Binding-site contacts:
Ligand atom C3 contacts residue ASN103 of chain 1.F at 3.3 Å.
Ligand atom O3 contacts residue ASP110 of chain 1.F at 3.4 Å (salt-bridge).
Ligand atom C6 contacts residue ARG140 of chain 1.F at 4.4 Å.
Ligand atom C2 contacts residue ASN103 of chain 1.F at 3.6 Å.
Ligand atom C6 contacts residue ARG113 of chain 1.F at 3.5 Å.
Ligand atom O3 contacts residue ASN103 of chain 1.F at 2.4 Å (h-bond).
Ligand atom C4 contacts residue ASN103 of chain 1.F at 3.8 Å.
Ligand atom O4 contacts residue ASP110 of chain 1.F at 4.2 Å.
Ligand atom O5 contacts residue ASN103 of chain 1.F at 2.9 Å (h-bond).
Ligand atom C2 contacts residue ASP110 of chain 1.F at 3.4 Å.
Ligand atom C6 contacts residue ASP110 of chain 1.F at 4.3 Å.
Ligand atom C3 contacts residue ASP110 of chain 1.F at 3.8 Å.
Ligand atom O6 contacts residue ARG140 of chain 1.F at 3.4 Å (salt-bridge).
Ligand atom O7 contacts residue ASP110 of chain 1.F at 3.2 Å (salt-bridge).
Ligand atom N2 contacts residue ASP110 of chain 1.F at 4.5 Å.
Ligand atom O6 contacts residue ASN103 of chain 1.F at 2.4 Å (h-bond).
Ligand atom C6 contacts residue ASN103 of chain 1.F at 3.3 Å.
Ligand atom C7 contacts residue ASP110 of chain 1.F at 4.3 Å.
Ligand atom O3 contacts residue ILE108 of chain 1.F at 3.4 Å.
Ligand atom C4 contacts residue ASP110 of chain 1.F at 3.4 Å.
Ligand atom C1 contacts residue ASP110 of chain 1.F at 3.9 Å.
Ligand atom C5 contacts residue ASP110 of chain 1.F at 3.9 Å.
Ligand atom C1 contacts residue ASN103 of chain 1.F at 3.6 Å.
Ligand atom O6 contacts residue ASP110 of chain 1.F at 4.3 Å.
Ligand atom O5 contacts residue ASP110 of chain 1.F at 3.5 Å (salt-bridge).
Ligand atom C3 contacts residue ILE108 of chain 1.F at 4.0 Å (hydrophobic).
Ligand atom C5 contacts residue ASN103 of chain 1.F at 3.5 Å.
Ligand atom O6 contacts residue ARG113 of chain 1.F at 3.3 Å.

Sequence of chain 1.F:
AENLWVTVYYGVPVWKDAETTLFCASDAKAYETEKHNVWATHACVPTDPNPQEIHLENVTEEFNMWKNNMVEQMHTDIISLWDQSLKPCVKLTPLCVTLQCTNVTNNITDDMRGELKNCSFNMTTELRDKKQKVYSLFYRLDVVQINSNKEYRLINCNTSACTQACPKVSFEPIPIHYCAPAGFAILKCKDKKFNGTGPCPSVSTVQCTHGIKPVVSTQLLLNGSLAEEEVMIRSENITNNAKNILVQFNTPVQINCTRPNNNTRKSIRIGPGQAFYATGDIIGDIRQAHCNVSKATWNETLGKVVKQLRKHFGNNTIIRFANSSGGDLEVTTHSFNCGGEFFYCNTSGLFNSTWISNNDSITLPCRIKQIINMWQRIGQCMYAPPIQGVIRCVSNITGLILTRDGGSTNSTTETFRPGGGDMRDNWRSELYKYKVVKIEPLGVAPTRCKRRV

A small-molecule ligand and the protein it binds are described below.
Small molecule (SMILES): CC(=O)N[C@H]1[C@H](O[C@H]2[C@H](O)[C@@H](NC(C)=O)CO[C@@H]2CO)O[C@H](CO)[C@@H](O)[C@@H]1O